Binding-site contacts:
Ligand atom CA contacts residue TRP198 of chain 2.A at 3.6 Å (hydrophobic).
Ligand atom CM contacts residue SER77 of chain 2.A at 4.4 Å.
Ligand atom O contacts residue TYR76 of chain 2.A at 3.6 Å.
Ligand atom CB contacts residue TRP198 of chain 2.A at 3.8 Å (hydrophobic).
Ligand atom CB contacts residue PHE191 of chain 2.A at 4.0 Å (hydrophobic).
Ligand atom CM contacts residue TYR76 of chain 2.A at 3.7 Å (hydrophobic).
Ligand atom OXT contacts residue TRP198 of chain 2.A at 3.5 Å.
Ligand atom CM contacts residue PHE191 of chain 2.A at 4.2 Å (hydrophobic).
Ligand atom O contacts residue TRP198 of chain 2.A at 3.8 Å.
Ligand atom O contacts residue SER77 of chain 2.A at 3.7 Å.
Ligand atom CA contacts residue TYR76 of chain 2.A at 4.2 Å (hydrophobic).
Ligand atom CB contacts residue LEU202 of chain 2.A at 4.3 Å (hydrophobic).
Ligand atom CA contacts residue PHE191 of chain 2.A at 4.5 Å (hydrophobic).
Ligand atom OXT contacts residue TYR76 of chain 2.A at 3.3 Å (h-bond).
Ligand atom C contacts residue TRP198 of chain 2.A at 3.5 Å (hydrophobic).
Ligand atom CM contacts residue MET190 of chain 2.A at 3.4 Å (hydrophobic).
Ligand atom C contacts residue TYR76 of chain 2.A at 3.4 Å (hydrophobic).
Ligand atom CB contacts residue TRP81 of chain 2.A at 4.0 Å (hydrophobic).
Ligand atom CM contacts residue TRP81 of chain 2.A at 3.5 Å (hydrophobic).
Ligand atom CA contacts residue MET190 of chain 2.A at 3.6 Å (hydrophobic).
Ligand atom C contacts residue SER77 of chain 2.A at 4.3 Å.

This small molecule binds to this protein.
Small molecule (SMILES): CC(C)C(=O)O

Sequence of chain 2.A:
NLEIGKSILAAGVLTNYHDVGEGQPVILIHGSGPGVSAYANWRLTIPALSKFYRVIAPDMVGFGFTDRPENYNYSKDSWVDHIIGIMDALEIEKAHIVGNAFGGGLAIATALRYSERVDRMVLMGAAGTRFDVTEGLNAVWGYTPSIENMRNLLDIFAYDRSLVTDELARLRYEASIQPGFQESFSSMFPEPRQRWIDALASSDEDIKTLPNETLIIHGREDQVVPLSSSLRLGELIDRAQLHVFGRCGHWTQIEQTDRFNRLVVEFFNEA